Sequence of chain 1.A:
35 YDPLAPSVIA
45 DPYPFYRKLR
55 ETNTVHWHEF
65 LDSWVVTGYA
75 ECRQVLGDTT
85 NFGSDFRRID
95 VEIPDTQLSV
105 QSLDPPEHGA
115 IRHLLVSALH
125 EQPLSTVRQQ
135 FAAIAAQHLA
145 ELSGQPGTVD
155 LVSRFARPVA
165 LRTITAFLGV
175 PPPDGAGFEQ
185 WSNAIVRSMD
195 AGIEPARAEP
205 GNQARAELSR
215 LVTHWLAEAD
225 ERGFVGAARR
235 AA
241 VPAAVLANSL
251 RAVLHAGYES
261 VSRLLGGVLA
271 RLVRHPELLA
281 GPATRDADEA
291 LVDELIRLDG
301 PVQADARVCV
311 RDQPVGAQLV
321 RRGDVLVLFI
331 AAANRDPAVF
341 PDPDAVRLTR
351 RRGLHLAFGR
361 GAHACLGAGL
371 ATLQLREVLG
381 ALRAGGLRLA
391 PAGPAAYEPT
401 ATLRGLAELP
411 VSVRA

Binding-site contacts:
Ligand atom C3 contacts residue HEM1 of chain 1.D at 4.3 Å.
Ligand atom O6 contacts residue VAL302 of chain 1.A at 3.9 Å.
Ligand atom O3 contacts residue GLN105 of chain 1.A at 4.0 Å.
Ligand atom O6 contacts residue THR402 of chain 1.A at 3.5 Å.
Ligand atom O6 contacts residue ALA304 of chain 1.A at 2.5 Å (h-bond).
Ligand atom C4 contacts residue ASP305 of chain 1.A at 4.5 Å.
Ligand atom C6 contacts residue LEU403 of chain 1.A at 4.2 Å (hydrophobic).
Ligand atom C2 contacts residue HEM1 of chain 1.D at 3.9 Å.
Ligand atom C6 contacts residue THR402 of chain 1.A at 3.5 Å.
Ligand atom O3 contacts residue HEM1 of chain 1.D at 3.6 Å.
Ligand atom O1 contacts residue VAL302 of chain 1.A at 3.9 Å.
Ligand atom O1 contacts residue HEM1 of chain 1.D at 3.2 Å (h-bond).
Ligand atom O5 contacts residue VAL302 of chain 1.A at 3.9 Å.
Ligand atom O1 contacts residue SER260 of chain 1.A at 4.4 Å.
Ligand atom C1 contacts residue HEM1 of chain 1.D at 4.4 Å.
Ligand atom O2 contacts residue ALA256 of chain 1.A at 4.0 Å.
Ligand atom O3 contacts residue ASP305 of chain 1.A at 4.4 Å.
Ligand atom C6 contacts residue ALA304 of chain 1.A at 3.7 Å (hydrophobic).
Ligand atom O6 contacts residue ASP305 of chain 1.A at 4.0 Å.
Ligand atom C6 contacts residue MET193 of chain 1.A at 4.3 Å (hydrophobic).

This small molecule binds to this protein.
Small molecule (SMILES): OC[C@H]1O[C@@H](O)[C@H](O)[C@@H](O)[C@@H]1O